Binding-site contacts:
Ligand atom O5 contacts residue ASN19 of chain 60.S at 2.2 Å (h-bond).
Ligand atom C2 contacts residue ASN19 of chain 60.S at 3.4 Å.
Ligand atom C5 contacts residue ASN19 of chain 60.S at 3.4 Å.
Ligand atom C1 contacts residue ASN19 of chain 60.S at 1.9 Å.
Ligand atom N2 contacts residue ASN19 of chain 60.S at 4.1 Å.
Ligand atom C3 contacts residue ASN19 of chain 60.S at 4.4 Å.
Ligand atom C6 contacts residue ASN19 of chain 60.S at 4.1 Å.
Ligand atom O6 contacts residue ASN19 of chain 60.S at 4.4 Å.
Ligand atom C8 contacts residue TYR17 of chain 60.S at 4.2 Å (hydrophobic).

This small molecule binds to this protein.
Small molecule (SMILES): CC(=O)N[C@H]1[C@H](O[C@H]2[C@H](O)[C@@H](NC(C)=O)CO[C@@H]2CO)O[C@H](CO)[C@@H](O)[C@@H]1O

Sequence of chain 60.S:
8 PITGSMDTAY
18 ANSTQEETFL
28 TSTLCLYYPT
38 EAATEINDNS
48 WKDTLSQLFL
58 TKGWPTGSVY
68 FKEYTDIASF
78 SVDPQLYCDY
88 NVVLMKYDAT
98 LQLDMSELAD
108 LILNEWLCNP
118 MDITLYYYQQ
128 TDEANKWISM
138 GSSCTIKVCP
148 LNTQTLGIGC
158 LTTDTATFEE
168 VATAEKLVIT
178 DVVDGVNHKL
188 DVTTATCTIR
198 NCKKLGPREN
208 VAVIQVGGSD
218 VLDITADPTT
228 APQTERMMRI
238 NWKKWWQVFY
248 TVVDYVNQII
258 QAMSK